Binding-site contacts:
Ligand atom C7 contacts residue ASN919 of chain 1.A at 3.4 Å.
Ligand atom C6 contacts residue ASN919 of chain 1.A at 4.3 Å.
Ligand atom C8 contacts residue ASN919 of chain 1.A at 4.5 Å.
Ligand atom C8 contacts residue LEU922 of chain 1.A at 4.4 Å (hydrophobic).
Ligand atom O6 contacts residue SER921 of chain 1.A at 3.4 Å.
Ligand atom C1 contacts residue ASN919 of chain 1.A at 1.4 Å.
Ligand atom C3 contacts residue ASN919 of chain 1.A at 3.8 Å.
Ligand atom C6 contacts residue SER921 of chain 1.A at 4.3 Å.
Ligand atom N2 contacts residue ASN919 of chain 1.A at 2.8 Å (h-bond).
Ligand atom O7 contacts residue ASN919 of chain 1.A at 3.6 Å.
Ligand atom C8 contacts residue ASN897 of chain 1.A at 3.7 Å.
Ligand atom C2 contacts residue ASN897 of chain 1.A at 4.1 Å.
Ligand atom C7 contacts residue ASN897 of chain 1.A at 3.7 Å.
Ligand atom N2 contacts residue ASN897 of chain 1.A at 3.3 Å (h-bond).
Ligand atom O7 contacts residue ASN897 of chain 1.A at 4.5 Å.
Ligand atom O7 contacts residue LEU922 of chain 1.A at 3.2 Å.
Ligand atom C1 contacts residue ASN897 of chain 1.A at 3.6 Å.
Ligand atom C7 contacts residue LEU922 of chain 1.A at 4.1 Å (hydrophobic).
Ligand atom O5 contacts residue SER921 of chain 1.A at 4.2 Å.
Ligand atom C5 contacts residue ASN919 of chain 1.A at 3.7 Å.
Ligand atom C4 contacts residue ASN919 of chain 1.A at 4.3 Å.
Ligand atom C8 contacts residue PRO896 of chain 1.A at 3.5 Å (hydrophobic).
Ligand atom O6 contacts residue ASN919 of chain 1.A at 3.5 Å (h-bond).
Ligand atom O5 contacts residue ASN919 of chain 1.A at 2.4 Å (h-bond).
Ligand atom C2 contacts residue ASN919 of chain 1.A at 2.5 Å.

Sequence of chain 1.A:
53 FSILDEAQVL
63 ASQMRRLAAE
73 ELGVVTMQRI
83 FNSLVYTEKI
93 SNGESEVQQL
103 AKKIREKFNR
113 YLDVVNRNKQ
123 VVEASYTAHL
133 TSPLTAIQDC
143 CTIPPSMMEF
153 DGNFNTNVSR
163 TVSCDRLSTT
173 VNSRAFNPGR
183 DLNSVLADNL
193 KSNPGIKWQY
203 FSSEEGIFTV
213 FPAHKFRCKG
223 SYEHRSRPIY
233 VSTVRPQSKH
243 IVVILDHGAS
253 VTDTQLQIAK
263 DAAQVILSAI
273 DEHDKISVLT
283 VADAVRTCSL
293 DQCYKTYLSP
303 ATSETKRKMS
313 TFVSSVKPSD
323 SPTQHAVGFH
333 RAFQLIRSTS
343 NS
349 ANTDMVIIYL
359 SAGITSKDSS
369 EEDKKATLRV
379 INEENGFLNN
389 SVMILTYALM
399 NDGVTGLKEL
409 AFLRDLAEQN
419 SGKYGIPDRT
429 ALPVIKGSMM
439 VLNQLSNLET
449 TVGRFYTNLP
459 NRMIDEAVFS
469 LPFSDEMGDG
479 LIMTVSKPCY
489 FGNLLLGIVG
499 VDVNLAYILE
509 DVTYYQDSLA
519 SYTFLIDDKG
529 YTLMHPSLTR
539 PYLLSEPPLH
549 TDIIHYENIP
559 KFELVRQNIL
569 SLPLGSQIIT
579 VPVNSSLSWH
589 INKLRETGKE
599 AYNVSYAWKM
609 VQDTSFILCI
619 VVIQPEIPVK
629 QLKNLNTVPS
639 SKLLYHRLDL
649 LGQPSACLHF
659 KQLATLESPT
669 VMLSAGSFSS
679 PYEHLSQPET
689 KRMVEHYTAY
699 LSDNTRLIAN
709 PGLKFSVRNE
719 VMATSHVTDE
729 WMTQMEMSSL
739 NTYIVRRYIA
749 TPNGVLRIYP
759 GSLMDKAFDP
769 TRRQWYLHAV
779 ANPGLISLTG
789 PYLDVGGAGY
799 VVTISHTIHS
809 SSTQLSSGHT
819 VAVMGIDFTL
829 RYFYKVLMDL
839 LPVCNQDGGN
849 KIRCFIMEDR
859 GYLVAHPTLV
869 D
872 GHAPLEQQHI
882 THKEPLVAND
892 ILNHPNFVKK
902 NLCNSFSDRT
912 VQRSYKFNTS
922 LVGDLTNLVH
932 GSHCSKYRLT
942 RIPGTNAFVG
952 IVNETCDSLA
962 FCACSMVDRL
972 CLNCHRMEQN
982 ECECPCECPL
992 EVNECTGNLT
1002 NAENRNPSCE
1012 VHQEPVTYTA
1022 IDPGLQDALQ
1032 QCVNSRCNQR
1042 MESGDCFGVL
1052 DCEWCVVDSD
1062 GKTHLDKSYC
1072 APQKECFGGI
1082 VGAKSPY

A small-molecule ligand and the protein it binds are described below.
Small molecule (SMILES): CC(=O)N[C@@H]1[C@@H](O)[C@H](O)[C@@H](CO)O[C@H]1O